A small-molecule ligand and the protein it binds are described below.
Small molecule (SMILES): CC(=O)N[C@@H]1[C@@H](O)[C@H](O)[C@@H](CO)O[C@H]1O

Binding-site contacts:
Ligand atom C2 contacts residue ASN225 of chain 1.A at 2.6 Å.
Ligand atom C1 contacts residue ARG203 of chain 1.A at 4.2 Å.
Ligand atom C4 contacts residue ASN225 of chain 1.A at 4.2 Å.
Ligand atom C5 contacts residue ASN225 of chain 1.A at 3.6 Å.
Ligand atom N2 contacts residue ASN225 of chain 1.A at 3.0 Å (h-bond).
Ligand atom C5 contacts residue ARG203 of chain 1.A at 4.0 Å.
Ligand atom C6 contacts residue ARG203 of chain 1.A at 3.4 Å.
Ligand atom C8 contacts residue THR179 of chain 1.A at 4.5 Å.
Ligand atom O5 contacts residue ARG203 of chain 1.A at 3.3 Å (salt-bridge).
Ligand atom C1 contacts residue ASN225 of chain 1.A at 1.4 Å.
Ligand atom C7 contacts residue ASN225 of chain 1.A at 4.0 Å.
Ligand atom C3 contacts residue ASN225 of chain 1.A at 3.8 Å.
Ligand atom O5 contacts residue ASN225 of chain 1.A at 2.2 Å (h-bond).
Ligand atom O6 contacts residue ARG203 of chain 1.A at 3.0 Å (salt-bridge).
Ligand atom O7 contacts residue SER201 of chain 1.A at 4.1 Å.
Ligand atom C8 contacts residue SER201 of chain 1.A at 4.2 Å.
Ligand atom C7 contacts residue SER201 of chain 1.A at 4.2 Å.
Ligand atom O7 contacts residue SER200 of chain 1.A at 4.5 Å.

Sequence of chain 1.A:
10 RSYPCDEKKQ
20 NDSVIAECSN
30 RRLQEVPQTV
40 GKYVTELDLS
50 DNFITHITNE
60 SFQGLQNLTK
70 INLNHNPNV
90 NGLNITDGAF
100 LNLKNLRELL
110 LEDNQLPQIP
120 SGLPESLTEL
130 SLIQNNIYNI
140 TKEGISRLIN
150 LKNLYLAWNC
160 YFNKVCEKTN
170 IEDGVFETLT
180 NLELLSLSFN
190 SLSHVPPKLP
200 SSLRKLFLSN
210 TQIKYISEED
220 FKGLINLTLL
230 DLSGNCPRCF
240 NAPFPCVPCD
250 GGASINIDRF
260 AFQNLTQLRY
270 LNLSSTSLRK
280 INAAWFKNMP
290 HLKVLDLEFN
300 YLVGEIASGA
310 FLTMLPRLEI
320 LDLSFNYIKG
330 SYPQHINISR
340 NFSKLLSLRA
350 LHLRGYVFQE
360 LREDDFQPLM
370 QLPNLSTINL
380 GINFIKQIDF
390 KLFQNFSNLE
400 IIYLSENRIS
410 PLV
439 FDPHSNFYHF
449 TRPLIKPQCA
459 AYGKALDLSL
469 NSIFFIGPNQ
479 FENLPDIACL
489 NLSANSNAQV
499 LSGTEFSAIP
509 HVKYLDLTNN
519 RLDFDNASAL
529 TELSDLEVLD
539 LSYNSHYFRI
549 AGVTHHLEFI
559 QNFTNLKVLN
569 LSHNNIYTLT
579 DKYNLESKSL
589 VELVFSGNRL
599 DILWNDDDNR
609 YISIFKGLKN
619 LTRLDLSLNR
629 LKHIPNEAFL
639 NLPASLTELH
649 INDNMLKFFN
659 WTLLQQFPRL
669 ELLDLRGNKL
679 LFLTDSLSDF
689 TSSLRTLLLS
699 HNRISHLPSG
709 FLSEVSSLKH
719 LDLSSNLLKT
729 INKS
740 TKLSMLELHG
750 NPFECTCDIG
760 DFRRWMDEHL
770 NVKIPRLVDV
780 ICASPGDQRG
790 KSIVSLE